Sequence of chain 1.A:
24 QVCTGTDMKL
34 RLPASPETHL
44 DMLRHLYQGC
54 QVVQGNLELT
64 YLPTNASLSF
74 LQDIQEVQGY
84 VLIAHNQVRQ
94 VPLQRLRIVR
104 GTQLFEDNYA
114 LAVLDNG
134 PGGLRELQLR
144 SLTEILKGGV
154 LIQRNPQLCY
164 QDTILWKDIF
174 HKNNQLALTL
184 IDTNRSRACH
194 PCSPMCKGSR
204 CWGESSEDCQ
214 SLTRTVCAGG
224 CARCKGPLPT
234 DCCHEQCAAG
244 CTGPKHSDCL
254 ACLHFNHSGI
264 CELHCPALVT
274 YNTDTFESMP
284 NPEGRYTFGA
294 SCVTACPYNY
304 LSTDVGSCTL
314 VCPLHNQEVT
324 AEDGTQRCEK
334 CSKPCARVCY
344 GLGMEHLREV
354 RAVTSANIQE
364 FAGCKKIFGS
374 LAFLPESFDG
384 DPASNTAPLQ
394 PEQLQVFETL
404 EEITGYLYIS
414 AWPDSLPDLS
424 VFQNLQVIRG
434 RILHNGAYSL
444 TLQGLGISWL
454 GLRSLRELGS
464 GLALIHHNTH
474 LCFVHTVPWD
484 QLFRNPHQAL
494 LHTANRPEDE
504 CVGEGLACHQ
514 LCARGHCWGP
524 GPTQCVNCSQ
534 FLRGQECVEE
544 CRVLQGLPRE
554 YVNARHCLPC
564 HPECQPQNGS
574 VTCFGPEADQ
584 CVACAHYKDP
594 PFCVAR

This small molecule binds to this protein.
Small molecule (SMILES): CC(=O)N[C@H]1[C@H](O[C@H]2[C@H](O)[C@@H](NC(C)=O)CO[C@@H]2CO)O[C@H](CO)[C@@H](O)[C@@H]1O

Binding-site contacts:
Ligand atom O7 contacts residue ASN259 of chain 1.A at 3.9 Å.
Ligand atom C8 contacts residue CYS255 of chain 1.A at 3.7 Å (hydrophobic).
Ligand atom C1 contacts residue ASN259 of chain 1.A at 1.4 Å.
Ligand atom O5 contacts residue ASN259 of chain 1.A at 2.4 Å (h-bond).
Ligand atom N2 contacts residue ASN259 of chain 1.A at 3.0 Å (h-bond).
Ligand atom C7 contacts residue ASN259 of chain 1.A at 3.6 Å.
Ligand atom C3 contacts residue ASN259 of chain 1.A at 3.8 Å.
Ligand atom C7 contacts residue CYS252 of chain 1.A at 4.2 Å (hydrophobic).
Ligand atom O6 contacts residue GLN54 of chain 1.A at 3.0 Å (h-bond).
Ligand atom O7 contacts residue GLY262 of chain 1.A at 4.4 Å.
Ligand atom C5 contacts residue GLN54 of chain 1.A at 4.1 Å.
Ligand atom C4 contacts residue ASN259 of chain 1.A at 4.2 Å.
Ligand atom O7 contacts residue CYS255 of chain 1.A at 4.3 Å.
Ligand atom C6 contacts residue GLY262 of chain 1.A at 3.6 Å.
Ligand atom C6 contacts residue SER261 of chain 1.A at 4.2 Å.
Ligand atom C8 contacts residue ALA254 of chain 1.A at 3.8 Å (hydrophobic).
Ligand atom O5 contacts residue GLY262 of chain 1.A at 3.6 Å.
Ligand atom C6 contacts residue GLN54 of chain 1.A at 3.9 Å.
Ligand atom O7 contacts residue CYS252 of chain 1.A at 4.1 Å.
Ligand atom C8 contacts residue LEU253 of chain 1.A at 3.5 Å (hydrophobic).
Ligand atom C7 contacts residue CYS255 of chain 1.A at 4.1 Å (hydrophobic).
Ligand atom C5 contacts residue GLY262 of chain 1.A at 3.6 Å.
Ligand atom C1 contacts residue GLY262 of chain 1.A at 4.1 Å.
Ligand atom C5 contacts residue ASN259 of chain 1.A at 3.7 Å.
Ligand atom C8 contacts residue CYS252 of chain 1.A at 3.4 Å (hydrophobic).
Ligand atom C2 contacts residue ASN259 of chain 1.A at 2.5 Å.